Sequence of chain 1.A:
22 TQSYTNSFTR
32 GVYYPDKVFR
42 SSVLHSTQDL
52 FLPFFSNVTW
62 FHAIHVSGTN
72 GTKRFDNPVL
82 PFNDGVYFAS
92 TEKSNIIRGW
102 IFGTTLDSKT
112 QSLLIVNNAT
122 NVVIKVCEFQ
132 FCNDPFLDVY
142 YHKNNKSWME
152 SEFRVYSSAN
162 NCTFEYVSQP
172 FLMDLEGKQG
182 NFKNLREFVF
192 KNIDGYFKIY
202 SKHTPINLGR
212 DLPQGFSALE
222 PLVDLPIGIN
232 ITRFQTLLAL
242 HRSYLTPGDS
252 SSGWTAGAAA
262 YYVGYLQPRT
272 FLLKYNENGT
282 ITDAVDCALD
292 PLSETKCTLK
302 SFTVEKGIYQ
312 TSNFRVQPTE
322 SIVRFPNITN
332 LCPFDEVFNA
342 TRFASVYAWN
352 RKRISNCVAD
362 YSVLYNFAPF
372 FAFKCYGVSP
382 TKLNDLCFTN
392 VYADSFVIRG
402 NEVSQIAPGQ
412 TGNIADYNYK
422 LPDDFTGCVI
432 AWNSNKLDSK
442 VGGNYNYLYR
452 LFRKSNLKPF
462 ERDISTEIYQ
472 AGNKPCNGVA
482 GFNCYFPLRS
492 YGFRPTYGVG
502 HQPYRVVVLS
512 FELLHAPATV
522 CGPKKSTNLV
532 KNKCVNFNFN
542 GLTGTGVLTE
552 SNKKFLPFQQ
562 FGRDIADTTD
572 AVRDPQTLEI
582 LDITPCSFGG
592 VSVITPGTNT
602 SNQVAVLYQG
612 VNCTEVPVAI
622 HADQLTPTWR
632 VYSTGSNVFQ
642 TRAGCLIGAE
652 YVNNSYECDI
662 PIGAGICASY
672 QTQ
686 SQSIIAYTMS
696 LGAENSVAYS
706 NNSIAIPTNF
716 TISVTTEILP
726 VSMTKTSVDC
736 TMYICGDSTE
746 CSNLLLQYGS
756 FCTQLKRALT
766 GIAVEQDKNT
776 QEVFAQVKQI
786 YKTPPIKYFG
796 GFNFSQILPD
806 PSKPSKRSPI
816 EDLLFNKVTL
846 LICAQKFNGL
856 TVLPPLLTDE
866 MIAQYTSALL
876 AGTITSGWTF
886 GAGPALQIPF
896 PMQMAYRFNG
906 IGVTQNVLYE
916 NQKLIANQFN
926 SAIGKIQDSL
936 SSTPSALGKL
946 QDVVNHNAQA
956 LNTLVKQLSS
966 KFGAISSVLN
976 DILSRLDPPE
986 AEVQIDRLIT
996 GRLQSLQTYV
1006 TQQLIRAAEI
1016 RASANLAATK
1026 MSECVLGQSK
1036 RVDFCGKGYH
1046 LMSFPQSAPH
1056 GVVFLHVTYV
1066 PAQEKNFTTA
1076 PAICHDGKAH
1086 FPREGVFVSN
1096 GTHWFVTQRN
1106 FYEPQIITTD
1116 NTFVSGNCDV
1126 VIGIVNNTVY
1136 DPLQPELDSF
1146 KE

The small molecule below binds the protein below.
Small molecule (SMILES): CC(=O)N[C@@H]1[C@@H](O)[C@H](O)[C@@H](CO)O[C@H]1O

Binding-site contacts:
Ligand atom C8 contacts residue PHE368 of chain 1.A at 4.0 Å (hydrophobic).
Ligand atom N2 contacts residue ASN340 of chain 1.A at 2.9 Å (h-bond).
Ligand atom C5 contacts residue ASN340 of chain 1.A at 3.7 Å.
Ligand atom C2 contacts residue ASN340 of chain 1.A at 2.5 Å.
Ligand atom C3 contacts residue ASN340 of chain 1.A at 3.8 Å.
Ligand atom O7 contacts residue ASN340 of chain 1.A at 3.2 Å (h-bond).
Ligand atom C7 contacts residue ASN340 of chain 1.A at 3.2 Å.
Ligand atom C8 contacts residue ASN340 of chain 1.A at 4.4 Å.
Ligand atom C1 contacts residue ASN340 of chain 1.A at 1.4 Å.
Ligand atom C4 contacts residue ASN340 of chain 1.A at 4.2 Å.
Ligand atom O5 contacts residue ASN340 of chain 1.A at 2.4 Å (h-bond).
Ligand atom C8 contacts residue ASN367 of chain 1.A at 3.8 Å.